Binding-site contacts:
Ligand atom C4 contacts residue ASP137 of chain 1.E at 3.4 Å.
Ligand atom N1 contacts residue ASP137 of chain 1.E at 2.9 Å (salt-bridge).
Ligand atom C8 contacts residue PHE298 of chain 1.E at 4.1 Å (hydrophobic).
Ligand atom O3 contacts residue TYR325 of chain 1.E at 3.8 Å.
Ligand atom O3 contacts residue ASN321 of chain 1.E at 3.9 Å.
Ligand atom C6 contacts residue ASP137 of chain 1.E at 3.5 Å.
Ligand atom C13 contacts residue PHE217 of chain 1.E at 4.2 Å (hydrophobic).
Ligand atom C11 contacts residue VAL138 of chain 1.E at 3.8 Å (hydrophobic).
Ligand atom C1 contacts residue PHE298 of chain 1.E at 4.1 Å (hydrophobic).
Ligand atom C7 contacts residue TYR325 of chain 1.E at 4.1 Å (hydrophobic).
Ligand atom O2 contacts residue SER228 of chain 1.E at 3.9 Å.
Ligand atom C2 contacts residue ASN302 of chain 1.E at 4.0 Å.
Ligand atom C3 contacts residue ASP137 of chain 1.E at 3.8 Å.
Ligand atom N1 contacts residue ASN321 of chain 1.E at 3.2 Å (h-bond).
Ligand atom C2 contacts residue PHE217 of chain 1.E at 3.9 Å (hydrophobic).
Ligand atom C11 contacts residue PHE299 of chain 1.E at 4.1 Å (hydrophobic).
Ligand atom C10 contacts residue VAL141 of chain 1.E at 3.7 Å (hydrophobic).
Ligand atom O1 contacts residue PHE299 of chain 1.E at 4.1 Å.
Ligand atom C3 contacts residue ASN321 of chain 1.E at 3.9 Å.
Ligand atom C10 contacts residue VAL138 of chain 1.E at 3.7 Å (hydrophobic).
Ligand atom C11 contacts residue SER231 of chain 1.E at 3.9 Å.
Ligand atom C9 contacts residue VAL141 of chain 1.E at 3.7 Å (hydrophobic).
Ligand atom C6 contacts residue PHE217 of chain 1.E at 4.0 Å (hydrophobic).
Ligand atom C7 contacts residue ASN321 of chain 1.E at 4.0 Å.
Ligand atom O2 contacts residue SER227 of chain 1.E at 2.3 Å (h-bond).
Ligand atom C10 contacts residue SER231 of chain 1.E at 4.2 Å.
Ligand atom O3 contacts residue ASP137 of chain 1.E at 3.2 Å (salt-bridge).
Ligand atom C13 contacts residue PHE298 of chain 1.E at 3.9 Å (hydrophobic).
Ligand atom C5 contacts residue ASN321 of chain 1.E at 3.9 Å.
Ligand atom O1 contacts residue SER231 of chain 1.E at 2.8 Å (h-bond).
Ligand atom O1 contacts residue SER227 of chain 1.E at 3.0 Å (h-bond).
Ligand atom O3 contacts residue VAL141 of chain 1.E at 3.8 Å.
Ligand atom N1 contacts residue TYR325 of chain 1.E at 3.8 Å.
Ligand atom C4 contacts residue ASN321 of chain 1.E at 3.9 Å.
Ligand atom C7 contacts residue ASP137 of chain 1.E at 3.4 Å.
Ligand atom O1 contacts residue VAL138 of chain 1.E at 3.8 Å.
Ligand atom C1 contacts residue ASN321 of chain 1.E at 3.7 Å.
Ligand atom C5 contacts residue PHE217 of chain 1.E at 3.8 Å (hydrophobic).
Ligand atom C7 contacts residue TRP133 of chain 1.E at 3.8 Å (hydrophobic).
Ligand atom C2 contacts residue SER227 of chain 1.E at 3.6 Å.

Sequence of chain 1.E:
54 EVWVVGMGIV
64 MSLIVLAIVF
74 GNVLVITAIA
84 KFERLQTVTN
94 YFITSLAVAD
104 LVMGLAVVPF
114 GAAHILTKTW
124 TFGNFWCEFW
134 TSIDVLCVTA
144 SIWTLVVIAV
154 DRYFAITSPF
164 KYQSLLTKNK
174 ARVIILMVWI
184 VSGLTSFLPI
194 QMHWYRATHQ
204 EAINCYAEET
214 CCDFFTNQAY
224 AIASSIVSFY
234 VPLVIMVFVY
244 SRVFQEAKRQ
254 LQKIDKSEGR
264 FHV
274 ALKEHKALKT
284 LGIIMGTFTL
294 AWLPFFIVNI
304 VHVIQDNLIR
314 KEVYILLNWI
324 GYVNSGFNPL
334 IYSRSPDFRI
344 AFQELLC

A protein and the small-molecule ligand that binds it are described below.
Small molecule (SMILES): CC(C)(C)NC[C@H](O)c1ccc(O)c(CO)c1